The small molecule below binds the protein below.
Small molecule (SMILES): CC(=O)N[C@H]1[C@H](O[C@H]2[C@H](O)[C@@H](NC(C)=O)CO[C@@H]2CO)O[C@H](CO)[C@@H](O)[C@@H]1O

Binding-site contacts:
Ligand atom C8 contacts residue THR156 of chain 42.C at 4.0 Å.
Ligand atom C7 contacts residue THR156 of chain 42.C at 3.9 Å.
Ligand atom C1 contacts residue THR156 of chain 42.C at 3.6 Å.
Ligand atom C7 contacts residue ASN154 of chain 42.C at 3.3 Å.
Ligand atom O5 contacts residue ASN154 of chain 42.C at 4.0 Å.
Ligand atom O6 contacts residue MET151 of chain 42.C at 3.4 Å.
Ligand atom O7 contacts residue ASN154 of chain 42.C at 2.6 Å (h-bond).
Ligand atom C2 contacts residue ASN154 of chain 42.C at 3.5 Å.
Ligand atom C1 contacts residue ASN154 of chain 42.C at 3.4 Å.
Ligand atom C2 contacts residue THR156 of chain 42.C at 4.2 Å.
Ligand atom N2 contacts residue ASN154 of chain 42.C at 3.8 Å.
Ligand atom C6 contacts residue MET151 of chain 42.C at 4.5 Å (hydrophobic).
Ligand atom N2 contacts residue THR156 of chain 42.C at 3.6 Å (h-bond).
Ligand atom C8 contacts residue ASN154 of chain 42.C at 3.6 Å.

Sequence of chain 42.C:
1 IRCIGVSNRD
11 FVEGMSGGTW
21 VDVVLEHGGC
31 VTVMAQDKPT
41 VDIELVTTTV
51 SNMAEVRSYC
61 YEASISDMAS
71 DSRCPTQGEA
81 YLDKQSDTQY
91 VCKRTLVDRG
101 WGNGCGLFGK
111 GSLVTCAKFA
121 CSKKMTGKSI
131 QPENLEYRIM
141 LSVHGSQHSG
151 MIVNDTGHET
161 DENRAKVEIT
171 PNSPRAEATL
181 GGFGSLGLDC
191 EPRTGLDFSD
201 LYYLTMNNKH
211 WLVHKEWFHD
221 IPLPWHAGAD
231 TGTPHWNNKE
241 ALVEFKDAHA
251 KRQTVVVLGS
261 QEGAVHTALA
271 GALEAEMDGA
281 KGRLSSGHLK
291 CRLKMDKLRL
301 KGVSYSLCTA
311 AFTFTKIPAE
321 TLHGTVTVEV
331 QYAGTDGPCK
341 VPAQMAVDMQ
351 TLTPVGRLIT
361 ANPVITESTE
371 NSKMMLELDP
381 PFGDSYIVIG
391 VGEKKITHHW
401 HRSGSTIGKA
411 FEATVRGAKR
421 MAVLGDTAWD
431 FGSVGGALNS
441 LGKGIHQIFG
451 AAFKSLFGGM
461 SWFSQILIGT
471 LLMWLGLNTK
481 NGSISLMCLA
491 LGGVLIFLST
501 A